Sequence of chain 1.B:
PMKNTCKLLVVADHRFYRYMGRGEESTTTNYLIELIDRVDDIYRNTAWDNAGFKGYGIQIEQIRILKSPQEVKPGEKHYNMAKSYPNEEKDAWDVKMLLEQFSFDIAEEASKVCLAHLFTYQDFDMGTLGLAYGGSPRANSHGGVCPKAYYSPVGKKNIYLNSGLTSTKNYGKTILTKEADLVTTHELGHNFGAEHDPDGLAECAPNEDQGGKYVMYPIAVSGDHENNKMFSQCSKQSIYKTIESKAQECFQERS

Binding-site contacts:
Ligand atom C24 contacts residue ALA225 of chain 1.B at 3.6 Å (hydrophobic).
Ligand atom C10 contacts residue HIS191 of chain 1.B at 3.6 Å.
Ligand atom C25 contacts residue VAL226 of chain 1.B at 3.5 Å (hydrophobic).
Ligand atom O4 contacts residue LEU187 of chain 1.B at 3.5 Å (h-bond).
Ligand atom C11 contacts residue HIS191 of chain 1.B at 3.5 Å.
Ligand atom C4 contacts residue HIS191 of chain 1.B at 3.6 Å.
Ligand atom C26 contacts residue GLU184 of chain 1.B at 3.5 Å.
Ligand atom C27 contacts residue GLU184 of chain 1.B at 3.4 Å.
Ligand atom C20 contacts residue TYR219 of chain 1.B at 3.5 Å (hydrophobic).
Ligand atom C25 contacts residue ALA225 of chain 1.B at 3.6 Å (hydrophobic).
Ligand atom O1 contacts residue HIS191 of chain 1.B at 3.3 Å (h-bond).
Ligand atom C28 contacts residue LEU134 of chain 1.B at 3.3 Å (hydrophobic).
Ligand atom C10 contacts residue TYR222 of chain 1.B at 3.4 Å (hydrophobic).
Ligand atom C14 contacts residue VAL220 of chain 1.B at 3.2 Å (hydrophobic).
Ligand atom C21 contacts residue TYR219 of chain 1.B at 3.1 Å (hydrophobic).
Ligand atom N2 contacts residue GLY228 of chain 1.B at 3.3 Å.
Ligand atom C23 contacts residue VAL226 of chain 1.B at 3.5 Å (hydrophobic).
Ligand atom O3 contacts residue THR133 of chain 1.B at 3.0 Å.
Ligand atom C9 contacts residue TYR222 of chain 1.B at 3.5 Å (hydrophobic).
Ligand atom O1 contacts residue HIS201 of chain 1.B at 2.8 Å (h-bond).
Ligand atom O1 contacts residue ZN1 of chain 1.E at 1.9 Å.
Ligand atom C10 contacts residue ALA225 of chain 1.B at 3.6 Å (hydrophobic).
Ligand atom C6 contacts residue PRO223 of chain 1.B at 3.4 Å (hydrophobic).
Ligand atom C8 contacts residue ALA225 of chain 1.B at 3.5 Å (hydrophobic).
Ligand atom C22 contacts residue ASN233 of chain 1.B at 3.2 Å.
Ligand atom O3 contacts residue LEU134 of chain 1.B at 2.8 Å (h-bond).
Ligand atom O2 contacts residue HIS191 of chain 1.B at 3.4 Å.
Ligand atom C4 contacts residue GLU192 of chain 1.B at 3.5 Å.
Ligand atom C4 contacts residue ZN1 of chain 1.E at 2.6 Å.
Ligand atom O2 contacts residue GLU192 of chain 1.B at 2.8 Å (salt-bridge).
Ligand atom C28 contacts residue GLU184 of chain 1.B at 3.5 Å.
Ligand atom C7 contacts residue PRO223 of chain 1.B at 3.4 Å (hydrophobic).
Ligand atom C1 contacts residue GLY135 of chain 1.B at 3.3 Å.
Ligand atom C9 contacts residue ILE224 of chain 1.B at 3.3 Å (hydrophobic).
Ligand atom N2 contacts residue VAL226 of chain 1.B at 3.5 Å (h-bond).
Ligand atom O2 contacts residue ZN1 of chain 1.E at 2.5 Å.
Ligand atom O2 contacts residue HIS195 of chain 1.B at 3.4 Å.
Ligand atom O4 contacts residue HIS191 of chain 1.B at 3.3 Å.
Ligand atom C17 contacts residue ALA225 of chain 1.B at 3.6 Å (hydrophobic).
Ligand atom C9 contacts residue ALA225 of chain 1.B at 3.3 Å (hydrophobic).

The small molecule below binds the protein below.
Small molecule (SMILES): O=C(O)[C@H]1C[C@@]12C[C@@H](c1ccc(OCc3cc(-c4ccccc4)nc4ccccc34)cc1)NC2=O